Sequence of chain 1.G:
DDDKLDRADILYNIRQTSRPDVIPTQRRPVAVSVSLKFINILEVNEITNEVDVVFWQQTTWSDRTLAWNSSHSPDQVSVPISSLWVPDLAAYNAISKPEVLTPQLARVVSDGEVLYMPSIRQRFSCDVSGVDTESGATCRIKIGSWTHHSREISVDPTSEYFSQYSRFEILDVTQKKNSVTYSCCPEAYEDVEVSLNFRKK

A protein and the small-molecule ligand that binds it are described below.
Small molecule (SMILES): C(#C[C@@H]1CCCN1)c1cccnc1

Sequence of chain 1.H:
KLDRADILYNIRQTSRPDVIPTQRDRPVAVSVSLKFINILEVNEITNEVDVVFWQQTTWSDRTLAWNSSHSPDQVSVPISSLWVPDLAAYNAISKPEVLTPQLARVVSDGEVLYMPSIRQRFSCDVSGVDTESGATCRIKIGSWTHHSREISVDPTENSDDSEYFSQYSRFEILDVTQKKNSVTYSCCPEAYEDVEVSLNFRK

Binding-site contacts:
Ligand atom C13 contacts residue CYS196 of chain 1.G at 4.0 Å (hydrophobic).
Ligand atom C13 contacts residue TYR200 of chain 1.G at 4.3 Å (hydrophobic).
Ligand atom C4 contacts residue TRP151 of chain 1.G at 3.6 Å (hydrophobic).
Ligand atom C5 contacts residue TYR200 of chain 1.G at 4.0 Å (hydrophobic).
Ligand atom N10 contacts residue TRP151 of chain 1.G at 2.7 Å (h-bond).
Ligand atom N3 contacts residue TRP151 of chain 1.G at 4.3 Å.
Ligand atom C4 contacts residue THR152 of chain 1.G at 4.2 Å.
Ligand atom N3 contacts residue MET122 of chain 1.H at 3.8 Å.
Ligand atom C13 contacts residue TYR193 of chain 1.G at 3.8 Å (hydrophobic).
Ligand atom C2 contacts residue LEU120 of chain 1.H at 3.5 Å (hydrophobic).
Ligand atom C2 contacts residue ARG112 of chain 1.H at 3.9 Å.
Ligand atom C7 contacts residue MET122 of chain 1.H at 4.2 Å (hydrophobic).
Ligand atom C7 contacts residue CYS196 of chain 1.G at 3.9 Å (hydrophobic).
Ligand atom C11 contacts residue TYR97 of chain 1.G at 3.0 Å (hydrophobic).
Ligand atom C9 contacts residue TYR200 of chain 1.G at 3.5 Å (hydrophobic).
Ligand atom N10 contacts residue TYR97 of chain 1.G at 3.3 Å (h-bond).
Ligand atom C12 contacts residue TRP61 of chain 1.H at 3.8 Å (hydrophobic).
Ligand atom C13 contacts residue MET122 of chain 1.H at 4.3 Å (hydrophobic).
Ligand atom C7 contacts residue TYR200 of chain 1.G at 3.4 Å (hydrophobic).
Ligand atom C1 contacts residue ARG112 of chain 1.H at 3.6 Å.
Ligand atom C7 contacts residue TRP151 of chain 1.G at 3.3 Å (hydrophobic).
Ligand atom C12 contacts residue TRP151 of chain 1.G at 3.9 Å (hydrophobic).
Ligand atom C6 contacts residue TYR200 of chain 1.G at 3.9 Å (hydrophobic).
Ligand atom C8 contacts residue CYS196 of chain 1.G at 3.9 Å (hydrophobic).
Ligand atom C12 contacts residue MET122 of chain 1.H at 3.7 Å (hydrophobic).
Ligand atom C9 contacts residue TRP151 of chain 1.G at 3.6 Å (hydrophobic).
Ligand atom C8 contacts residue TYR200 of chain 1.G at 3.3 Å (hydrophobic).
Ligand atom N10 contacts residue TYR200 of chain 1.G at 3.8 Å.
Ligand atom C4 contacts residue MET122 of chain 1.H at 4.1 Å (hydrophobic).
Ligand atom C2 contacts residue MET122 of chain 1.H at 4.0 Å (hydrophobic).
Ligand atom C8 contacts residue TRP151 of chain 1.G at 3.2 Å (hydrophobic).
Ligand atom N10 contacts residue SER150 of chain 1.G at 3.9 Å.
Ligand atom C13 contacts residue TYR97 of chain 1.G at 4.3 Å (hydrophobic).
Ligand atom C13 contacts residue TRP61 of chain 1.H at 4.3 Å (hydrophobic).
Ligand atom C5 contacts residue TRP151 of chain 1.G at 3.8 Å (hydrophobic).
Ligand atom C12 contacts residue TYR97 of chain 1.G at 3.9 Å (hydrophobic).
Ligand atom C1 contacts residue LEU120 of chain 1.H at 3.9 Å (hydrophobic).
Ligand atom C11 contacts residue TRP151 of chain 1.G at 3.6 Å (hydrophobic).
Ligand atom N3 contacts residue THR152 of chain 1.G at 4.0 Å.
Ligand atom C9 contacts residue TYR97 of chain 1.G at 4.1 Å (hydrophobic).